Binding-site contacts:
Ligand atom N3 contacts residue TRP201 of chain 55.A at 3.6 Å.
Ligand atom C5 contacts residue TRP201 of chain 55.A at 3.4 Å (hydrophobic).
Ligand atom C3' contacts residue TRP201 of chain 55.A at 4.1 Å (hydrophobic).
Ligand atom C3' contacts residue LYS682 of chain 55.A at 3.8 Å.
Ligand atom C2' contacts residue TRP201 of chain 55.A at 3.6 Å (hydrophobic).
Ligand atom O4' contacts residue TRP201 of chain 55.A at 4.5 Å.
Ligand atom C1' contacts residue LYS682 of chain 55.A at 4.5 Å.
Ligand atom C4' contacts residue TRP201 of chain 55.A at 4.3 Å (hydrophobic).
Ligand atom N4 contacts residue TRP201 of chain 55.A at 3.8 Å.
Ligand atom C5' contacts residue TRP201 of chain 55.A at 3.5 Å (hydrophobic).
Ligand atom N1 contacts residue TRP201 of chain 55.A at 4.0 Å.
Ligand atom O2 contacts residue TRP201 of chain 55.A at 4.3 Å.
Ligand atom C1' contacts residue TRP201 of chain 55.A at 4.5 Å (hydrophobic).
Ligand atom C6 contacts residue TRP201 of chain 55.A at 3.5 Å (hydrophobic).
Ligand atom C2' contacts residue LYS682 of chain 55.A at 3.6 Å.
Ligand atom N4 contacts residue GLY198 of chain 55.A at 3.8 Å.
Ligand atom O2 contacts residue LEU197 of chain 55.A at 4.0 Å.
Ligand atom C4 contacts residue TRP201 of chain 55.A at 3.3 Å (hydrophobic).
Ligand atom O2 contacts residue LYS682 of chain 55.A at 4.2 Å.
Ligand atom OP1 contacts residue PRO423 of chain 55.A at 3.6 Å.
Ligand atom C2 contacts residue TRP201 of chain 55.A at 3.9 Å (hydrophobic).
Ligand atom O3' contacts residue LYS682 of chain 55.A at 3.1 Å (salt-bridge).
Ligand atom O5' contacts residue TRP201 of chain 55.A at 3.6 Å.
Ligand atom N4 contacts residue ASP199 of chain 55.A at 4.0 Å.

Sequence of chain 55.A:
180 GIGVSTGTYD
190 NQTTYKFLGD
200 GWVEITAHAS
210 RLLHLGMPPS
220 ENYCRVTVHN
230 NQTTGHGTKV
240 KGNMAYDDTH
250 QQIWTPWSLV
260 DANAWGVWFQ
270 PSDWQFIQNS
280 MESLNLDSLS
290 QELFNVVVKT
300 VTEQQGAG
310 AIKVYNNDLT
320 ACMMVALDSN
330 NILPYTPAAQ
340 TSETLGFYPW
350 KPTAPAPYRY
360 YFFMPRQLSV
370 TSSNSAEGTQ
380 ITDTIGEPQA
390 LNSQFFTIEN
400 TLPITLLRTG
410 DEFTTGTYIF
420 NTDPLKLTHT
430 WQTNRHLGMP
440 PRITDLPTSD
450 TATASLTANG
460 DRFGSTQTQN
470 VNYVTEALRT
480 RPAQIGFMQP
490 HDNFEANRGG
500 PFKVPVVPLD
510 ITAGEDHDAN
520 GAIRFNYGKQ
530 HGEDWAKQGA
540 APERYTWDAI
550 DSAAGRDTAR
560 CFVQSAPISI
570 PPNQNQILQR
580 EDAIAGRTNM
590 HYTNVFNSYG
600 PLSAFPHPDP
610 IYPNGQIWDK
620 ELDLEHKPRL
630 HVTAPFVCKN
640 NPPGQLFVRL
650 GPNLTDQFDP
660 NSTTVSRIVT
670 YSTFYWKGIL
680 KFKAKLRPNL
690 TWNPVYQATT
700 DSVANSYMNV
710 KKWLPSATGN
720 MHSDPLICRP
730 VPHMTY

This protein binds this small molecule.
Small molecule (SMILES): Nc1ccn([C@H]2C[C@H](O)[C@@H](COP(=O)(O)O)O2)c(=O)n1